Sequence of chain 1.A:
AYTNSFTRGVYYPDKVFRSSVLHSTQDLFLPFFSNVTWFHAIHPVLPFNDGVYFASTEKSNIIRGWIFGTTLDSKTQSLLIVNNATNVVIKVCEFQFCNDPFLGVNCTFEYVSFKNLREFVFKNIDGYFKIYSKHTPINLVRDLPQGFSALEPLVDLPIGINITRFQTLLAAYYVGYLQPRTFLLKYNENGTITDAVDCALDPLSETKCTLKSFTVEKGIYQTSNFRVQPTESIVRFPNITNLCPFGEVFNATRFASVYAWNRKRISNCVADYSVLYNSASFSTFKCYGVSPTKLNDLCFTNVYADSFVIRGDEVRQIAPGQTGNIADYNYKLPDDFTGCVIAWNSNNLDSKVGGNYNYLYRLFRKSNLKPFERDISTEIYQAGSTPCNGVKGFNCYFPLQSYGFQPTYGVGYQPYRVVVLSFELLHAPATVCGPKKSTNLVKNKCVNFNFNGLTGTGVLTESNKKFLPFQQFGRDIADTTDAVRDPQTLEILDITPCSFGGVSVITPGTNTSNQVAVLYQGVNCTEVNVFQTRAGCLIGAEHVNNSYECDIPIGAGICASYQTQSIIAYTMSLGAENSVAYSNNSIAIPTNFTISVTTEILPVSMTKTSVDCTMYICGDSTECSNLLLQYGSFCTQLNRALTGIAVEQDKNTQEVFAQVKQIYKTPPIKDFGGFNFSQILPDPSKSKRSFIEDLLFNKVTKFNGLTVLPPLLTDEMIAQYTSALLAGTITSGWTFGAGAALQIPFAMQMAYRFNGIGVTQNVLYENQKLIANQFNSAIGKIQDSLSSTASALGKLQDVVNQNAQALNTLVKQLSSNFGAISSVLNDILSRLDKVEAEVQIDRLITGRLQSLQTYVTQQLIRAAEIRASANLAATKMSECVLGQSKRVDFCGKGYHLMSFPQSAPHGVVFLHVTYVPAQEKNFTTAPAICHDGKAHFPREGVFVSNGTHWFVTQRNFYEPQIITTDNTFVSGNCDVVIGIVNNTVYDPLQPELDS

This protein binds this small molecule.
Small molecule (SMILES): CC(=O)N[C@@H]1[C@@H](O)[C@H](O)[C@@H](CO)O[C@H]1O

Binding-site contacts:
Ligand atom C3 contacts residue ASN331 of chain 1.A at 3.8 Å.
Ligand atom C6 contacts residue GLN580 of chain 1.A at 4.3 Å.
Ligand atom C1 contacts residue GLN580 of chain 1.A at 4.4 Å.
Ligand atom C2 contacts residue ASN331 of chain 1.A at 2.5 Å.
Ligand atom C5 contacts residue GLN580 of chain 1.A at 4.2 Å.
Ligand atom O7 contacts residue GLN580 of chain 1.A at 4.2 Å.
Ligand atom O7 contacts residue ASN331 of chain 1.A at 2.8 Å (h-bond).
Ligand atom C4 contacts residue GLN580 of chain 1.A at 3.7 Å.
Ligand atom C8 contacts residue ASN331 of chain 1.A at 4.5 Å.
Ligand atom C4 contacts residue ASN331 of chain 1.A at 4.2 Å.
Ligand atom O6 contacts residue PRO579 of chain 1.A at 4.5 Å.
Ligand atom O6 contacts residue ASN331 of chain 1.A at 4.4 Å.
Ligand atom C1 contacts residue ASN331 of chain 1.A at 1.4 Å.
Ligand atom C5 contacts residue ASN331 of chain 1.A at 3.7 Å.
Ligand atom O5 contacts residue ASN331 of chain 1.A at 2.3 Å (h-bond).
Ligand atom C2 contacts residue GLN580 of chain 1.A at 4.0 Å.
Ligand atom C7 contacts residue ASN331 of chain 1.A at 3.2 Å.
Ligand atom C3 contacts residue GLN580 of chain 1.A at 4.3 Å.
Ligand atom N2 contacts residue ASN331 of chain 1.A at 3.0 Å (h-bond).
Ligand atom O5 contacts residue GLN580 of chain 1.A at 3.8 Å.